Sequence of chain 1.B:
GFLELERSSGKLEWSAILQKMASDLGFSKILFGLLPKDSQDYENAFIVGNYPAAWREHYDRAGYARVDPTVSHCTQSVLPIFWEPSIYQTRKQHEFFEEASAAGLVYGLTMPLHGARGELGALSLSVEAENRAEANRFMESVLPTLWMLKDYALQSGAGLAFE

Binding-site contacts:
Ligand atom C30 contacts residue TYR47 of chain 1.B at 3.6 Å (hydrophobic).
Ligand atom O19 contacts residue LEU110 of chain 1.B at 3.3 Å.
Ligand atom C4 contacts residue LEU36 of chain 1.B at 3.5 Å (hydrophobic).
Ligand atom O18 contacts residue TRP60 of chain 1.B at 2.9 Å (h-bond).
Ligand atom C29 contacts residue TYR47 of chain 1.B at 3.7 Å (hydrophobic).
Ligand atom O22 contacts residue LEU36 of chain 1.B at 3.5 Å.
Ligand atom C13 contacts residue TRP88 of chain 1.B at 3.6 Å (hydrophobic).
Ligand atom C13 contacts residue PHE101 of chain 1.B at 3.6 Å (hydrophobic).
Ligand atom C5 contacts residue TYR64 of chain 1.B at 3.5 Å (hydrophobic).
Ligand atom O18 contacts residue TYR56 of chain 1.B at 3.3 Å.
Ligand atom C3 contacts residue LEU36 of chain 1.B at 3.5 Å (hydrophobic).
Ligand atom C2 contacts residue TYR64 of chain 1.B at 3.5 Å (hydrophobic).
Ligand atom BR2 contacts residue TYR64 of chain 1.B at 3.5 Å.
Ligand atom C11 contacts residue TRP88 of chain 1.B at 3.5 Å (hydrophobic).
Ligand atom C6 contacts residue TYR64 of chain 1.B at 3.6 Å (hydrophobic).
Ligand atom C7 contacts residue ASP73 of chain 1.B at 3.4 Å.
Ligand atom C9 contacts residue SER129 of chain 1.B at 3.7 Å.
Ligand atom N16 contacts residue TRP60 of chain 1.B at 3.4 Å (h-bond).
Ligand atom N16 contacts residue TYR56 of chain 1.B at 3.8 Å.
Ligand atom C14 contacts residue PHE101 of chain 1.B at 3.7 Å (hydrophobic).
Ligand atom C5 contacts residue LEU36 of chain 1.B at 3.8 Å (hydrophobic).
Ligand atom N8 contacts residue ASP73 of chain 1.B at 2.8 Å (salt-bridge).
Ligand atom C28 contacts residue TYR47 of chain 1.B at 3.8 Å (hydrophobic).
Ligand atom C13 contacts residue TYR93 of chain 1.B at 3.4 Å (hydrophobic).
Ligand atom C3 contacts residue TYR64 of chain 1.B at 3.4 Å (hydrophobic).
Ligand atom C12 contacts residue THR75 of chain 1.B at 3.7 Å.
Ligand atom C11 contacts residue THR75 of chain 1.B at 3.6 Å.
Ligand atom C15 contacts residue PHE101 of chain 1.B at 3.7 Å (hydrophobic).
Ligand atom O17 contacts residue SER129 of chain 1.B at 3.2 Å.
Ligand atom C2 contacts residue LEU36 of chain 1.B at 3.7 Å (hydrophobic).
Ligand atom C1 contacts residue TYR64 of chain 1.B at 3.6 Å (hydrophobic).
Ligand atom C4 contacts residue TYR64 of chain 1.B at 3.5 Å (hydrophobic).
Ligand atom C15 contacts residue TRP88 of chain 1.B at 3.7 Å (hydrophobic).
Ligand atom BR2 contacts residue TRP60 of chain 1.B at 3.2 Å.
Ligand atom O17 contacts residue TRP88 of chain 1.B at 3.8 Å.
Ligand atom C10 contacts residue TRP88 of chain 1.B at 3.5 Å (hydrophobic).
Ligand atom O19 contacts residue TRP60 of chain 1.B at 3.1 Å (h-bond).
Ligand atom C12 contacts residue TRP88 of chain 1.B at 3.3 Å (hydrophobic).
Ligand atom O17 contacts residue TYR56 of chain 1.B at 2.8 Å (h-bond).
Ligand atom C8 contacts residue LEU40 of chain 1.B at 3.7 Å (hydrophobic).

The small molecule below binds the protein below.
Small molecule (SMILES): CCCCCCCC(=O)Oc1c(Br)cc(Br)cc1CNC(=O)c1ccccc1[N+](=O)[O-]